A small-molecule ligand and the protein it binds are described below.
Small molecule (SMILES): CC(=O)N[C@@H]1[C@@H](O)[C@H](O)[C@@H](CO)O[C@H]1O

Sequence of chain 1.A:
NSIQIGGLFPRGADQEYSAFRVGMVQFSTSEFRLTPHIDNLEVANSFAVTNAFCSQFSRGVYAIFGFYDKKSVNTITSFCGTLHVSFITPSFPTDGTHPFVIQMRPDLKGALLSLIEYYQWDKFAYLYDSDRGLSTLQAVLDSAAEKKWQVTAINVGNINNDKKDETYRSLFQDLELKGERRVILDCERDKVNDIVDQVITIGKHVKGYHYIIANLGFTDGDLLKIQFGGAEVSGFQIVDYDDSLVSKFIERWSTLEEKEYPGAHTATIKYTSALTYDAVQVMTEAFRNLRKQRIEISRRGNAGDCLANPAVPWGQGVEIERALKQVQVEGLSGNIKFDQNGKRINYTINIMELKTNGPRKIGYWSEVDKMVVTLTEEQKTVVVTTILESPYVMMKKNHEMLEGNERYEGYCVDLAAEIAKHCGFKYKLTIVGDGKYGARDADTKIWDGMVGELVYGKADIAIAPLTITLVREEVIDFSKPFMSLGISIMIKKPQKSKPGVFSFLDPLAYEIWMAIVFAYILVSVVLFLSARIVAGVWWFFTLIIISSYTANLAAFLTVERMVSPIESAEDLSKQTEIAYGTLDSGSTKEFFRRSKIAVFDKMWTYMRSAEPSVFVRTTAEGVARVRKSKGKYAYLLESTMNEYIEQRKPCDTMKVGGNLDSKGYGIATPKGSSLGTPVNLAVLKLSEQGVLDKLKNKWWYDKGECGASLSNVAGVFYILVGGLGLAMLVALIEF

Binding-site contacts:
Ligand atom O5 contacts residue VAL368 of chain 1.A at 4.2 Å.
Ligand atom O5 contacts residue GLU367 of chain 1.A at 4.0 Å.
Ligand atom C6 contacts residue GLU367 of chain 1.A at 4.2 Å.
Ligand atom C4 contacts residue ASN346 of chain 1.A at 4.3 Å.
Ligand atom C7 contacts residue ASN346 of chain 1.A at 3.3 Å.
Ligand atom C8 contacts residue ASN346 of chain 1.A at 4.2 Å.
Ligand atom C1 contacts residue ILE345 of chain 1.A at 4.0 Å (hydrophobic).
Ligand atom O6 contacts residue GLU367 of chain 1.A at 3.1 Å (salt-bridge).
Ligand atom O5 contacts residue ILE345 of chain 1.A at 3.9 Å.
Ligand atom C5 contacts residue ASN346 of chain 1.A at 3.7 Å.
Ligand atom C2 contacts residue ASN346 of chain 1.A at 2.5 Å.
Ligand atom O7 contacts residue ASN346 of chain 1.A at 3.5 Å (h-bond).
Ligand atom O6 contacts residue ILE345 of chain 1.A at 4.0 Å.
Ligand atom N2 contacts residue ASN346 of chain 1.A at 2.8 Å (h-bond).
Ligand atom C4 contacts residue VAL368 of chain 1.A at 3.9 Å (hydrophobic).
Ligand atom C5 contacts residue ILE345 of chain 1.A at 4.5 Å (hydrophobic).
Ligand atom C3 contacts residue ASN346 of chain 1.A at 3.8 Å.
Ligand atom O5 contacts residue ASN346 of chain 1.A at 2.5 Å (h-bond).
Ligand atom C5 contacts residue VAL368 of chain 1.A at 4.4 Å (hydrophobic).
Ligand atom O7 contacts residue VAL368 of chain 1.A at 4.3 Å.
Ligand atom C6 contacts residue VAL368 of chain 1.A at 4.3 Å (hydrophobic).
Ligand atom C1 contacts residue ASN346 of chain 1.A at 1.4 Å.